Binding-site contacts:
Ligand atom CAB contacts residue LEU71 of chain 1.A at 3.4 Å (hydrophobic).
Ligand atom CAE contacts residue VAL78 of chain 1.A at 3.6 Å (hydrophobic).
Ligand atom CBA contacts residue SER81 of chain 1.A at 3.6 Å.
Ligand atom CAD contacts residue HIS241 of chain 1.A at 3.8 Å.
Ligand atom CAJ contacts residue SER119 of chain 1.A at 3.4 Å.
Ligand atom CAM contacts residue VAL144 of chain 1.A at 3.9 Å (hydrophobic).
Ligand atom CAI contacts residue SER119 of chain 1.A at 3.5 Å.
Ligand atom CAA contacts residue TYR38 of chain 1.A at 3.8 Å (hydrophobic).
Ligand atom CAL contacts residue VAL78 of chain 1.A at 3.7 Å (hydrophobic).
Ligand atom CAD contacts residue HIS149 of chain 1.A at 3.6 Å.
Ligand atom OAH contacts residue HIS241 of chain 1.A at 2.6 Å (h-bond).
Ligand atom OAG contacts residue ARG118 of chain 1.A at 2.9 Å (salt-bridge).
Ligand atom CAZ contacts residue SER122 of chain 1.A at 3.5 Å.
Ligand atom CAU contacts residue SER81 of chain 1.A at 3.6 Å.
Ligand atom CAR contacts residue VAL144 of chain 1.A at 3.5 Å (hydrophobic).
Ligand atom OAG contacts residue SER81 of chain 1.A at 2.7 Å (h-bond).
Ligand atom OAF contacts residue SER119 of chain 1.A at 3.4 Å.
Ligand atom CBD contacts residue HIS241 of chain 1.A at 3.8 Å.
Ligand atom CAK contacts residue LEU71 of chain 1.A at 3.9 Å (hydrophobic).
Ligand atom CAB contacts residue ALA147 of chain 1.A at 3.8 Å (hydrophobic).
Ligand atom CAP contacts residue VAL78 of chain 1.A at 3.9 Å (hydrophobic).
Ligand atom OAF contacts residue TYR38 of chain 1.A at 2.8 Å (h-bond).
Ligand atom CAA contacts residue ARG118 of chain 1.A at 3.7 Å.
Ligand atom CAZ contacts residue CYS132 of chain 1.A at 3.7 Å (hydrophobic).
Ligand atom CAZ contacts residue TYR42 of chain 1.A at 3.8 Å (hydrophobic).
Ligand atom CAT contacts residue CYS132 of chain 1.A at 3.4 Å (hydrophobic).
Ligand atom CAD contacts residue LEU153 of chain 1.A at 3.7 Å (hydrophobic).
Ligand atom CAN contacts residue TRP130 of chain 1.A at 3.4 Å (hydrophobic).
Ligand atom CAT contacts residue SER122 of chain 1.A at 3.6 Å.
Ligand atom CAZ contacts residue TYR38 of chain 1.A at 3.5 Å (hydrophobic).
Ligand atom CAK contacts residue HIS149 of chain 1.A at 3.8 Å.
Ligand atom CAW contacts residue SER119 of chain 1.A at 3.7 Å.
Ligand atom OAH contacts residue HIS149 of chain 1.A at 2.7 Å (h-bond).
Ligand atom CAS contacts residue HIS149 of chain 1.A at 3.5 Å.
Ligand atom CAC contacts residue PHE266 of chain 1.A at 3.8 Å (hydrophobic).
Ligand atom OAF contacts residue SER122 of chain 1.A at 2.8 Å (h-bond).
Ligand atom CBD contacts residue HIS149 of chain 1.A at 3.5 Å.
Ligand atom CAV contacts residue TYR38 of chain 1.A at 3.9 Å (hydrophobic).
Ligand atom CAB contacts residue LEU74 of chain 1.A at 3.9 Å (hydrophobic).
Ligand atom CAB contacts residue ALA75 of chain 1.A at 3.9 Å (hydrophobic).

Sequence of chain 1.A:
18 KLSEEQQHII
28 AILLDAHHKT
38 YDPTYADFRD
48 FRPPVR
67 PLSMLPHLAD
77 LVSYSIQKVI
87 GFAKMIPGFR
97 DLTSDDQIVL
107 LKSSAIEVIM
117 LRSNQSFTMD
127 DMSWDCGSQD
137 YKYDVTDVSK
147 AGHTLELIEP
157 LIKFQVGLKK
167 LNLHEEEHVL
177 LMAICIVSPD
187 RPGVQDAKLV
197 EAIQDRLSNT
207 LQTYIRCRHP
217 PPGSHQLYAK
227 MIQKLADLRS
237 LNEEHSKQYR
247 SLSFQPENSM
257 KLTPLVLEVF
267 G

The small molecule below binds the protein below.
Small molecule (SMILES): C=C1[C@H](O)CC(=C/C=C2\CCC[C@]3(C)[C@@H]([C@H](C)CCC(O)(CC)CC)CC[C@@H]23)C[C@H]1O